Sequence of chain 1.E:
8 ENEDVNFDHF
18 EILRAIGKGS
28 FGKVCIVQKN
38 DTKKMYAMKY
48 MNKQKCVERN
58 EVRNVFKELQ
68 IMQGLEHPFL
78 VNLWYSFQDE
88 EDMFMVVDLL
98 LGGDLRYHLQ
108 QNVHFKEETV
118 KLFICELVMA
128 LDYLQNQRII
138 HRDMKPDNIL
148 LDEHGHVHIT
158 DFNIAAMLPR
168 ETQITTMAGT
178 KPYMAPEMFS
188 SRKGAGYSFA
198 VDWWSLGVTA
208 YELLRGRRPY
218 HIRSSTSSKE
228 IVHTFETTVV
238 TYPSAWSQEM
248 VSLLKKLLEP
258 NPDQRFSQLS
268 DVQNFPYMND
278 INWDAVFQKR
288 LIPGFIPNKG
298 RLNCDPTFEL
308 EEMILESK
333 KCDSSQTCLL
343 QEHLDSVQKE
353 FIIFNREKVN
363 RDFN

Binding-site contacts:
Ligand atom C3 contacts residue LEU97 of chain 1.E at 3.7 Å (hydrophobic).
Ligand atom C8 contacts residue LEU147 of chain 1.E at 3.4 Å (hydrophobic).
Ligand atom C5 contacts residue ILE23 of chain 1.E at 3.3 Å (hydrophobic).
Ligand atom O5 contacts residue LEU96 of chain 1.E at 3.4 Å.
Ligand atom C10 contacts residue LEU147 of chain 1.E at 3.6 Å (hydrophobic).
Ligand atom C25 contacts residue ILE23 of chain 1.E at 3.4 Å (hydrophobic).
Ligand atom O6 contacts residue ASP144 of chain 1.E at 3.6 Å (salt-bridge).
Ligand atom C4 contacts residue ILE23 of chain 1.E at 3.5 Å (hydrophobic).
Ligand atom C27 contacts residue THR157 of chain 1.E at 3.8 Å.
Ligand atom O4 contacts residue ILE23 of chain 1.E at 3.7 Å.
Ligand atom N3 contacts residue ILE23 of chain 1.E at 3.8 Å.
Ligand atom N1 contacts residue VAL78 of chain 1.E at 3.8 Å.
Ligand atom C6 contacts residue ILE23 of chain 1.E at 3.6 Å (hydrophobic).
Ligand atom C14 contacts residue LYS46 of chain 1.E at 3.6 Å.
Ligand atom N4 contacts residue ASP144 of chain 1.E at 3.0 Å (salt-bridge).
Ligand atom C9 contacts residue ALA44 of chain 1.E at 3.8 Å (hydrophobic).
Ligand atom C1 contacts residue ILE23 of chain 1.E at 3.6 Å (hydrophobic).
Ligand atom C27 contacts residue ASP144 of chain 1.E at 3.0 Å.
Ligand atom C27 contacts residue ASN145 of chain 1.E at 3.6 Å.
Ligand atom C9 contacts residue VAL78 of chain 1.E at 3.8 Å (hydrophobic).
Ligand atom C8 contacts residue ASP95 of chain 1.E at 3.7 Å.
Ligand atom O5 contacts residue ASP95 of chain 1.E at 3.8 Å.
Ligand atom C7 contacts residue LEU147 of chain 1.E at 3.3 Å (hydrophobic).
Ligand atom C4 contacts residue LEU97 of chain 1.E at 3.4 Å (hydrophobic).
Ligand atom C9 contacts residue VAL94 of chain 1.E at 3.6 Å (hydrophobic).
Ligand atom C8 contacts residue LEU97 of chain 1.E at 3.8 Å (hydrophobic).
Ligand atom C28 contacts residue ASP144 of chain 1.E at 3.7 Å.
Ligand atom C15 contacts residue LYS46 of chain 1.E at 3.7 Å.
Ligand atom C8 contacts residue ALA44 of chain 1.E at 3.5 Å (hydrophobic).
Ligand atom C6 contacts residue LEU147 of chain 1.E at 3.7 Å (hydrophobic).
Ligand atom C24 contacts residue ASP101 of chain 1.E at 3.5 Å.
Ligand atom C13 contacts residue THR157 of chain 1.E at 3.6 Å.
Ligand atom N1 contacts residue LEU147 of chain 1.E at 3.8 Å.
Ligand atom O5 contacts residue LEU97 of chain 1.E at 2.8 Å (h-bond).
Ligand atom N1 contacts residue ALA44 of chain 1.E at 3.2 Å.
Ligand atom N1 contacts residue ASP95 of chain 1.E at 2.8 Å (salt-bridge).
Ligand atom C26 contacts residue LYS25 of chain 1.E at 3.7 Å.
Ligand atom C20 contacts residue ILE23 of chain 1.E at 3.8 Å (hydrophobic).
Ligand atom C28 contacts residue ASP101 of chain 1.E at 3.8 Å.
Ligand atom O4 contacts residue GLY24 of chain 1.E at 3.4 Å.

The small molecule below binds the protein below.
Small molecule (SMILES): CN[C@@H]1C[C@H]2O[C@@](C)([C@@H]1OC)n1c3ccccc3c3c4c(c5c6ccccc6n2c5c31)C(=O)NC4